Binding-site contacts:
Ligand atom C12 contacts residue PHE96 of chain 1.B at 4.1 Å (hydrophobic).
Ligand atom C24 contacts residue ILE113 of chain 1.B at 4.0 Å (hydrophobic).
Ligand atom O21 contacts residue GLY212 of chain 1.B at 4.1 Å.
Ligand atom C6 contacts residue LEU216 of chain 1.B at 4.1 Å (hydrophobic).
Ligand atom F22 contacts residue LEU79 of chain 1.B at 2.8 Å.
Ligand atom C5 contacts residue MET35 of chain 1.B at 3.8 Å (hydrophobic).
Ligand atom C15 contacts residue LEU79 of chain 1.B at 3.9 Å (hydrophobic).
Ligand atom O23 contacts residue LEU79 of chain 1.B at 3.7 Å.
Ligand atom C6 contacts residue GLY212 of chain 1.B at 3.9 Å.
Ligand atom C13 contacts residue LEU38 of chain 1.B at 3.8 Å (hydrophobic).
Ligand atom C4 contacts residue LEU38 of chain 1.B at 4.1 Å (hydrophobic).
Ligand atom F22 contacts residue MET80 of chain 1.B at 3.3 Å.
Ligand atom C25 contacts residue PHE117 of chain 1.B at 3.6 Å (hydrophobic).
Ligand atom C14 contacts residue LEU41 of chain 1.B at 3.8 Å (hydrophobic).
Ligand atom C6 contacts residue MET35 of chain 1.B at 3.7 Å (hydrophobic).
Ligand atom O23 contacts residue GLU45 of chain 1.B at 2.5 Å (salt-bridge).
Ligand atom O9 contacts residue MET80 of chain 1.B at 4.0 Å.
Ligand atom C24 contacts residue MET80 of chain 1.B at 3.9 Å (hydrophobic).
Ligand atom C13 contacts residue ALA42 of chain 1.B at 4.0 Å (hydrophobic).
Ligand atom O23 contacts residue ARG86 of chain 1.B at 3.3 Å (salt-bridge).
Ligand atom C6 contacts residue HIS215 of chain 1.B at 3.4 Å.
Ligand atom C17 contacts residue PHE96 of chain 1.B at 3.9 Å (hydrophobic).
Ligand atom C1 contacts residue HIS215 of chain 1.B at 3.3 Å.
Ligand atom O21 contacts residue LEU216 of chain 1.B at 3.2 Å.
Ligand atom C10 contacts residue MET76 of chain 1.B at 4.1 Å (hydrophobic).
Ligand atom C25 contacts residue ILE116 of chain 1.B at 3.5 Å (hydrophobic).
Ligand atom C4 contacts residue MET76 of chain 1.B at 4.0 Å (hydrophobic).
Ligand atom C25 contacts residue MET80 of chain 1.B at 3.9 Å (hydrophobic).
Ligand atom C1 contacts residue ILE113 of chain 1.B at 4.1 Å (hydrophobic).
Ligand atom C15 contacts residue GLU45 of chain 1.B at 3.2 Å.
Ligand atom C16 contacts residue LEU79 of chain 1.B at 3.8 Å (hydrophobic).
Ligand atom C1 contacts residue GLY212 of chain 1.B at 3.9 Å.
Ligand atom C24 contacts residue ILE116 of chain 1.B at 3.5 Å (hydrophobic).
Ligand atom C14 contacts residue GLU45 of chain 1.B at 3.0 Å.
Ligand atom O21 contacts residue MET35 of chain 1.B at 3.1 Å.
Ligand atom N11 contacts residue MET76 of chain 1.B at 3.9 Å.
Ligand atom N11 contacts residue LEU38 of chain 1.B at 3.9 Å.
Ligand atom F22 contacts residue LEU83 of chain 1.B at 3.1 Å.
Ligand atom C25 contacts residue LEU120 of chain 1.B at 3.9 Å (hydrophobic).
Ligand atom O21 contacts residue HIS215 of chain 1.B at 2.6 Å (h-bond).

A protein and the small-molecule ligand that binds it are described below.
Small molecule (SMILES): C=Cc1cc(O)cc2nc(-c3ccc(O)c(F)c3)oc12

Sequence of chain 1.B:
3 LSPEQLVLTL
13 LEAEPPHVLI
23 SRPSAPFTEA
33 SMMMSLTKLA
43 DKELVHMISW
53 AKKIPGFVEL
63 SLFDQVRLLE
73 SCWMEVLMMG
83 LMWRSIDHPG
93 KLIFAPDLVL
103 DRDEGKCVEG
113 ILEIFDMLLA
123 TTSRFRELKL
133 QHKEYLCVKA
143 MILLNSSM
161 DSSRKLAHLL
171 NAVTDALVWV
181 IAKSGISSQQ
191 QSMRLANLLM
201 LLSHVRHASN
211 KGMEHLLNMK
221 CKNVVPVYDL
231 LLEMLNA